This protein binds this small molecule.
Small molecule (SMILES): CC(=O)N[C@@H]1[C@@H](O)[C@H](O)[C@@H](CO)O[C@H]1O

Sequence of chain 1.B:
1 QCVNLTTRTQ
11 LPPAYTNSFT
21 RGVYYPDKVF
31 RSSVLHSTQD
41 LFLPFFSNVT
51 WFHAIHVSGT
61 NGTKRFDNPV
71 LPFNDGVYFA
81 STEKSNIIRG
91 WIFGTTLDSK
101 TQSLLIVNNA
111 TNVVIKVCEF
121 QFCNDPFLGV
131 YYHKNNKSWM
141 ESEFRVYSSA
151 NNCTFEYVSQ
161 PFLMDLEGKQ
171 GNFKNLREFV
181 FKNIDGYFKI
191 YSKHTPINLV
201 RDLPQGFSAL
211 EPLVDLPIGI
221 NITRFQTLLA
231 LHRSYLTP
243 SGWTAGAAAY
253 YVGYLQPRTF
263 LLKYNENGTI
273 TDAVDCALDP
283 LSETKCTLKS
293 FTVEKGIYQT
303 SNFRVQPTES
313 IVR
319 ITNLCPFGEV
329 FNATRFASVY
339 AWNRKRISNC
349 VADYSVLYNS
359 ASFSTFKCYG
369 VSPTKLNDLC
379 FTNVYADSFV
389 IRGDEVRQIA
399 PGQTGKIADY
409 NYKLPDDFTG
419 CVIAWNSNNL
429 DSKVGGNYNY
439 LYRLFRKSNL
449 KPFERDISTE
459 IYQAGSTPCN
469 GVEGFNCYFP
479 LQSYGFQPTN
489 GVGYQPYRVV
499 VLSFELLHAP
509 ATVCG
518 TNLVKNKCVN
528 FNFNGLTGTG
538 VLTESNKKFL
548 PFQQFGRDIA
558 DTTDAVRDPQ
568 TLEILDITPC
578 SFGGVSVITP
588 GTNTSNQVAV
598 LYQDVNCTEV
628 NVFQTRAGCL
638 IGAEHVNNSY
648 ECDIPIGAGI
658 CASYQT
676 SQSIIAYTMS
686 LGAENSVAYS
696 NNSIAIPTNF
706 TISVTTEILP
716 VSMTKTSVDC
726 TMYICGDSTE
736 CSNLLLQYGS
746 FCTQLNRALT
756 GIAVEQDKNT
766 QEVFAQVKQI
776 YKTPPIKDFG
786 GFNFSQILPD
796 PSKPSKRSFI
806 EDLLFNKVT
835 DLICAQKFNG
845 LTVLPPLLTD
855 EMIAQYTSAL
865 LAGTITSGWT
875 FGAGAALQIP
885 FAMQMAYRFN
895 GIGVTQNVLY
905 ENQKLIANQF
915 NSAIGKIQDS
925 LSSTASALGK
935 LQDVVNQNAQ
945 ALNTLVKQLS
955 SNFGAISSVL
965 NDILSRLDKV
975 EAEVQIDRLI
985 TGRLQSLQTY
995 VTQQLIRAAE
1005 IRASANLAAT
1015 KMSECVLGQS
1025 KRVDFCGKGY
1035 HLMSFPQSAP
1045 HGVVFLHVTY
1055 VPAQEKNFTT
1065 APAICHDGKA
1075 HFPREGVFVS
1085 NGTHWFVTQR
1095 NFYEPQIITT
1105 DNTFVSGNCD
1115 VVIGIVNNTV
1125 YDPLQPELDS

Binding-site contacts:
Ligand atom C1 contacts residue CYS604 of chain 1.B at 3.8 Å (hydrophobic).
Ligand atom O5 contacts residue GLN631 of chain 1.B at 4.2 Å.
Ligand atom C6 contacts residue CYS604 of chain 1.B at 3.9 Å (hydrophobic).
Ligand atom N2 contacts residue ASN603 of chain 1.B at 2.9 Å (h-bond).
Ligand atom C7 contacts residue ASN603 of chain 1.B at 3.2 Å.
Ligand atom O6 contacts residue CYS604 of chain 1.B at 3.0 Å (h-bond).
Ligand atom O7 contacts residue ASN603 of chain 1.B at 3.7 Å.
Ligand atom C3 contacts residue ASN603 of chain 1.B at 3.8 Å.
Ligand atom C2 contacts residue ASN603 of chain 1.B at 2.6 Å.
Ligand atom O5 contacts residue CYS604 of chain 1.B at 3.6 Å.
Ligand atom C5 contacts residue ASN603 of chain 1.B at 3.7 Å.
Ligand atom C8 contacts residue ASN603 of chain 1.B at 3.8 Å.
Ligand atom O5 contacts residue ASN603 of chain 1.B at 2.4 Å (h-bond).
Ligand atom C1 contacts residue ASN603 of chain 1.B at 1.5 Å.
Ligand atom C1 contacts residue GLN631 of chain 1.B at 3.8 Å.
Ligand atom C4 contacts residue ASN603 of chain 1.B at 4.3 Å.
Ligand atom C5 contacts residue CYS604 of chain 1.B at 4.3 Å (hydrophobic).